Sequence of chain 1.D:
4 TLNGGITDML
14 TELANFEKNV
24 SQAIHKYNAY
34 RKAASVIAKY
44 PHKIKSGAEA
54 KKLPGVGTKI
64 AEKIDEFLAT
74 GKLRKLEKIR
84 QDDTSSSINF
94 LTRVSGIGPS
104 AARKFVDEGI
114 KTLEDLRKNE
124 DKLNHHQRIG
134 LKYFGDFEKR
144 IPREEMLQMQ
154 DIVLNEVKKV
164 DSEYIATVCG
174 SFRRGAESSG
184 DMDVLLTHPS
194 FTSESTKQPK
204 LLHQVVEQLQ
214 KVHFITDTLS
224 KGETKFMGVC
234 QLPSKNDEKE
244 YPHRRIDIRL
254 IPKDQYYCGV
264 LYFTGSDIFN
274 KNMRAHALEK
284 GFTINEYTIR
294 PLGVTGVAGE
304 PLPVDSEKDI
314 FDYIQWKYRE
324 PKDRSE

Binding-site contacts:
Ligand atom C4' contacts residue GLY58 of chain 1.D at 3.3 Å.
Ligand atom OP2 contacts residue LYS62 of chain 1.D at 3.0 Å.
Ligand atom C5' contacts residue TYR33 of chain 1.D at 3.4 Å (hydrophobic).
Ligand atom O3' contacts residue GLY58 of chain 1.D at 3.7 Å.
Ligand atom N7 contacts residue LYS29 of chain 1.D at 3.9 Å.
Ligand atom OP1 contacts residue PRO57 of chain 1.D at 3.8 Å.
Ligand atom O3' contacts residue ILE63 of chain 1.D at 3.5 Å.
Ligand atom OP1 contacts residue NA1 of chain 1.H at 2.3 Å (h-bond).
Ligand atom OP1 contacts residue LEU56 of chain 1.D at 3.7 Å.
Ligand atom P contacts residue LYS29 of chain 1.D at 3.6 Å.
Ligand atom OP1 contacts residue GLY60 of chain 1.D at 3.2 Å.
Ligand atom OP1 contacts residue LYS66 of chain 1.D at 3.5 Å (salt-bridge).
Ligand atom O5' contacts residue LYS29 of chain 1.D at 3.6 Å.
Ligand atom OP1 contacts residue LYS62 of chain 1.D at 3.4 Å (salt-bridge).
Ligand atom OP3 contacts residue LYS29 of chain 1.D at 2.5 Å (salt-bridge).
Ligand atom C3' contacts residue GLY60 of chain 1.D at 3.5 Å.
Ligand atom OP1 contacts residue THR61 of chain 1.D at 3.5 Å (h-bond).
Ligand atom C8 contacts residue LYS29 of chain 1.D at 3.8 Å.
Ligand atom C5' contacts residue GLY60 of chain 1.D at 3.5 Å.
Ligand atom C3' contacts residue LYS62 of chain 1.D at 3.8 Å.
Ligand atom OP1 contacts residue ILE63 of chain 1.D at 2.9 Å (h-bond).
Ligand atom O6 contacts residue HIS28 of chain 1.D at 3.8 Å.
Ligand atom O5' contacts residue GLY60 of chain 1.D at 3.5 Å (h-bond).
Ligand atom OP2 contacts residue GLY60 of chain 1.D at 3.4 Å.
Ligand atom OP2 contacts residue NA1 of chain 1.H at 3.7 Å.
Ligand atom N3 contacts residue ALA32 of chain 1.D at 3.8 Å.
Ligand atom O4' contacts residue ALA32 of chain 1.D at 3.3 Å.
Ligand atom OP1 contacts residue LYS62 of chain 1.D at 3.1 Å (salt-bridge).
Ligand atom C5' contacts residue GLY58 of chain 1.D at 3.3 Å.
Ligand atom OP1 contacts residue TYR33 of chain 1.D at 3.9 Å.
Ligand atom P contacts residue LYS62 of chain 1.D at 3.8 Å.
Ligand atom O3' contacts residue GLY60 of chain 1.D at 3.9 Å.
Ligand atom OP1 contacts residue GLY58 of chain 1.D at 2.9 Å (h-bond).
Ligand atom OP2 contacts residue LYS62 of chain 1.D at 2.8 Å (salt-bridge).
Ligand atom P contacts residue GLY60 of chain 1.D at 3.9 Å.
Ligand atom OP2 contacts residue THR61 of chain 1.D at 3.8 Å.
Ligand atom P contacts residue LYS62 of chain 1.D at 3.4 Å.
Ligand atom OP1 contacts residue VAL59 of chain 1.D at 3.5 Å (h-bond).
Ligand atom OP2 contacts residue LYS29 of chain 1.D at 3.8 Å.
Ligand atom P contacts residue NA1 of chain 1.H at 3.4 Å.

This protein binds this small molecule.
Small molecule (SMILES): Cc1cn([C@H]2C[C@H](O[P](=O)(O)OC[C@H]3O[C@@H](n4ccc(N)nc4=O)C[C@@H]3O[P](=O)(O)OC[C@H]3O[C@@H](n4cnc5c(=O)nc(N)[nH]c54)C[C@@H]3O[P](=O)(O)OC[C@H]3O[C@@H](n4cnc5c(=O)nc(N)[nH]c54)C[C@@H]3O)[C@@H](CO[P](=O)(O)O[C@H]3C[C@H](n4cnc5c(=O)nc(N)[nH]c54)O[C@@H]3COP(=O)(O)O)O2)c(=O)[nH]c1=O